Binding-site contacts:
Ligand atom O1A contacts residue ASN288 of chain 1.D at 3.1 Å (h-bond).
Ligand atom C4 contacts residue GLU66 of chain 1.D at 3.2 Å.
Ligand atom C3 contacts residue LYS285 of chain 1.D at 3.9 Å.
Ligand atom O4 contacts residue LYS285 of chain 1.D at 3.6 Å (salt-bridge).
Ligand atom O1B contacts residue ASN288 of chain 1.D at 3.3 Å (h-bond).
Ligand atom C1 contacts residue HIS69 of chain 1.D at 3.7 Å.
Ligand atom O1A contacts residue VAL67 of chain 1.D at 3.5 Å.
Ligand atom C11 contacts residue GLU66 of chain 1.D at 3.4 Å.
Ligand atom O1A contacts residue LYS285 of chain 1.D at 2.8 Å (salt-bridge).
Ligand atom C5 contacts residue ASN288 of chain 1.D at 4.2 Å.
Ligand atom C5 contacts residue GLU66 of chain 1.D at 3.9 Å.
Ligand atom O10 contacts residue ARG58 of chain 1.D at 3.5 Å (salt-bridge).
Ligand atom O10 contacts residue GLU66 of chain 1.D at 3.5 Å (salt-bridge).
Ligand atom O1B contacts residue VAL67 of chain 1.D at 4.2 Å.
Ligand atom O3 contacts residue LYS285 of chain 1.D at 3.6 Å.
Ligand atom C10 contacts residue GLU66 of chain 1.D at 3.4 Å.
Ligand atom O1B contacts residue HIS69 of chain 1.D at 2.8 Å (h-bond).
Ligand atom O8 contacts residue HIS69 of chain 1.D at 3.8 Å.
Ligand atom O4 contacts residue VAL67 of chain 1.D at 4.0 Å.
Ligand atom C1 contacts residue LYS285 of chain 1.D at 3.7 Å.
Ligand atom C4 contacts residue ASN288 of chain 1.D at 3.9 Å.
Ligand atom C1 contacts residue ASN288 of chain 1.D at 3.5 Å.
Ligand atom O4 contacts residue ASP287 of chain 1.D at 2.7 Å (salt-bridge).
Ligand atom O1A contacts residue HIS69 of chain 1.D at 4.1 Å.
Ligand atom C4 contacts residue ASP287 of chain 1.D at 3.5 Å.
Ligand atom O6 contacts residue ASP287 of chain 1.D at 4.1 Å.
Ligand atom C11 contacts residue LEU79 of chain 1.D at 3.6 Å (hydrophobic).
Ligand atom C4 contacts residue LYS285 of chain 1.D at 3.9 Å.
Ligand atom O4 contacts residue GLU66 of chain 1.D at 2.5 Å (salt-bridge).
Ligand atom C4 contacts residue VAL67 of chain 1.D at 3.8 Å (hydrophobic).
Ligand atom C6 contacts residue ASN288 of chain 1.D at 4.4 Å.
Ligand atom C10 contacts residue ARG58 of chain 1.D at 3.9 Å.
Ligand atom C11 contacts residue ARG58 of chain 1.D at 3.3 Å.
Ligand atom O4 contacts residue ARG292 of chain 1.D at 3.8 Å.
Ligand atom C6 contacts residue ASP287 of chain 1.D at 3.5 Å.
Ligand atom N5 contacts residue GLU66 of chain 1.D at 3.5 Å (salt-bridge).
Ligand atom C1 contacts residue VAL67 of chain 1.D at 4.0 Å (hydrophobic).
Ligand atom C5 contacts residue ASP287 of chain 1.D at 4.1 Å.
Ligand atom C3 contacts residue VAL67 of chain 1.D at 4.3 Å (hydrophobic).
Ligand atom C2 contacts residue LYS285 of chain 1.D at 4.0 Å.

A small-molecule ligand and the protein it binds are described below.
Small molecule (SMILES): CC(=O)N[C@H]1[C@H]([C@H](O)[C@H](O)CO)O[C@@](O[C@H]2[C@@H](O)[C@@H](CO)O[C@@H](O[C@H]3[C@H](O)[C@@H](O)[C@H](O)O[C@@H]3CO)[C@@H]2O)(C(=O)O)C[C@@H]1O

Sequence of chain 1.D:
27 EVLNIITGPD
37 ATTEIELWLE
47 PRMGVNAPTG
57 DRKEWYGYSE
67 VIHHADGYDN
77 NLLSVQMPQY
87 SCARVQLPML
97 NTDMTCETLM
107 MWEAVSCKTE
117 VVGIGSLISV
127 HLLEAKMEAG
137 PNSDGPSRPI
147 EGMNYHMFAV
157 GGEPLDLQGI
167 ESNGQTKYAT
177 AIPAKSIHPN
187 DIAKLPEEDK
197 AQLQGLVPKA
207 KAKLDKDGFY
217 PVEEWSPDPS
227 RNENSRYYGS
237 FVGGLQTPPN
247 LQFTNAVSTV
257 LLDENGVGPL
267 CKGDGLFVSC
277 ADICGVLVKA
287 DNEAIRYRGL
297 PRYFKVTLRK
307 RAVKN